The protein below binds the small molecule below.
Small molecule (SMILES): OC[C@H]1O[C@@H](Oc2cc(/C=C/c3ccc(O)cc3)c3c(c2)O[C@H](c2ccc(O)cc2)[C@H]3c2cc(O)cc(O)c2)[C@H](O)[C@@H](O)[C@@H]1O

Binding-site contacts:
Ligand atom CE2 contacts residue LYS28 of chain 1.A at 4.2 Å.
Ligand atom CE1 contacts residue SER26 of chain 1.A at 4.2 Å.
Ligand atom CE1 contacts residue LYS28 of chain 1.A at 4.3 Å.
Ligand atom OE2 contacts residue LYS28 of chain 1.A at 3.3 Å.
Ligand atom CC2 contacts residue GLY29 of chain 1.A at 4.5 Å.
Ligand atom OE2 contacts residue SER26 of chain 1.A at 4.1 Å.
Ligand atom OC2 contacts residue GLY29 of chain 1.A at 3.3 Å (h-bond).

Sequence of chain 1.A:
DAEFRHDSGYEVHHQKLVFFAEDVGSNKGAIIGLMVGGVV